Sequence of chain 1.C:
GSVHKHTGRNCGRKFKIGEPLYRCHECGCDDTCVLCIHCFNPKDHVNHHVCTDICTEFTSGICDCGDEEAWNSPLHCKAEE

Binding-site contacts:
Ligand atom O contacts residue GLY61 of chain 1.C at 3.1 Å.
Ligand atom C contacts residue PHE58 of chain 1.C at 3.6 Å (hydrophobic).
Ligand atom O contacts residue PHE58 of chain 1.C at 2.9 Å (h-bond).
Ligand atom CB contacts residue THR32 of chain 1.C at 3.4 Å.
Ligand atom CB contacts residue ARG23 of chain 1.C at 3.1 Å.
Ligand atom C contacts residue THR32 of chain 1.C at 3.4 Å.
Ligand atom CA contacts residue SER60 of chain 1.C at 3.8 Å.
Ligand atom CD contacts residue THR32 of chain 1.C at 3.4 Å.
Ligand atom O contacts residue SER60 of chain 1.C at 3.5 Å (h-bond).
Ligand atom CZ contacts residue ALA70 of chain 1.C at 3.8 Å (hydrophobic).
Ligand atom NH1 contacts residue ASP67 of chain 1.C at 3.0 Å (salt-bridge).
Ligand atom NH1 contacts residue ASP64 of chain 1.C at 3.1 Å (salt-bridge).
Ligand atom NE contacts residue THR32 of chain 1.C at 3.9 Å.
Ligand atom OD2 contacts residue ARG23 of chain 1.C at 2.9 Å (salt-bridge).
Ligand atom CA contacts residue GLY61 of chain 1.C at 3.8 Å.
Ligand atom C contacts residue ILE62 of chain 1.C at 3.9 Å (hydrophobic).
Ligand atom CG contacts residue THR59 of chain 1.C at 3.8 Å.
Ligand atom CA contacts residue THR32 of chain 1.C at 3.0 Å.
Ligand atom OD2 contacts residue THR59 of chain 1.C at 3.9 Å.
Ligand atom CG contacts residue ASP64 of chain 1.C at 3.9 Å.
Ligand atom CB contacts residue SER60 of chain 1.C at 3.4 Å.
Ligand atom CB contacts residue VAL34 of chain 1.C at 3.9 Å (hydrophobic).
Ligand atom O contacts residue THR59 of chain 1.C at 3.6 Å.
Ligand atom NH1 contacts residue ALA70 of chain 1.C at 3.6 Å.
Ligand atom OD2 contacts residue LEU21 of chain 1.C at 3.9 Å.
Ligand atom N contacts residue SER60 of chain 1.C at 3.1 Å (h-bond).
Ligand atom C contacts residue SER60 of chain 1.C at 3.9 Å.
Ligand atom CA contacts residue ASP64 of chain 1.C at 3.2 Å.
Ligand atom CA contacts residue ILE62 of chain 1.C at 3.9 Å (hydrophobic).
Ligand atom OD1 contacts residue THR59 of chain 1.C at 3.5 Å.
Ligand atom N contacts residue THR32 of chain 1.C at 2.8 Å (h-bond).
Ligand atom O contacts residue THR32 of chain 1.C at 3.9 Å.
Ligand atom O contacts residue SER60 of chain 1.C at 3.1 Å (h-bond).
Ligand atom CD contacts residue ASP64 of chain 1.C at 3.5 Å.
Ligand atom N contacts residue ASP64 of chain 1.C at 2.8 Å (salt-bridge).
Ligand atom O contacts residue ILE62 of chain 1.C at 2.8 Å (h-bond).
Ligand atom NE contacts residue CYS33 of chain 1.C at 3.8 Å.
Ligand atom N contacts residue ILE62 of chain 1.C at 3.1 Å (h-bond).
Ligand atom CG contacts residue ARG23 of chain 1.C at 3.4 Å.
Ligand atom CG contacts residue THR32 of chain 1.C at 3.6 Å.

A small-molecule ligand and the protein it binds are described below.
Small molecule (SMILES): C[C@@H](C=O)NC(=O)[C@H](CC(=O)O)NC(=O)[C@@H](N)CCCN=C(N)N